The small molecule below binds the protein below.
Small molecule (SMILES): CC(=O)N[C@H]1[C@H](O[C@H]2[C@H](O)[C@@H](NC(C)=O)CO[C@@H]2CO)O[C@H](CO)[C@@H](O[C@@H]2O[C@H](CO)[C@@H](O)[C@H](O)[C@@H]2O)[C@@H]1O

Binding-site contacts:
Ligand atom C2 contacts residue ARG216 of chain 2.A at 4.3 Å.
Ligand atom C8 contacts residue PRO215 of chain 2.A at 4.2 Å (hydrophobic).
Ligand atom C5 contacts residue ASN159 of chain 3.A at 3.6 Å.
Ligand atom O7 contacts residue PRO215 of chain 2.A at 3.5 Å.
Ligand atom O3 contacts residue ARG216 of chain 2.A at 3.8 Å.
Ligand atom C6 contacts residue LEU238 of chain 3.A at 4.0 Å (hydrophobic).
Ligand atom O5 contacts residue LEU238 of chain 3.A at 4.3 Å.
Ligand atom C2 contacts residue ASN159 of chain 3.A at 2.4 Å.
Ligand atom C5 contacts residue ASP219 of chain 2.A at 4.3 Å.
Ligand atom C7 contacts residue PHE213 of chain 2.A at 4.2 Å (hydrophobic).
Ligand atom C3 contacts residue ASN159 of chain 3.A at 3.8 Å.
Ligand atom C8 contacts residue NAG1 of chain 3.F at 3.8 Å.
Ligand atom C4 contacts residue ASN159 of chain 3.A at 4.2 Å.
Ligand atom O4 contacts residue ASP219 of chain 2.A at 4.4 Å.
Ligand atom C7 contacts residue ASN159 of chain 3.A at 3.5 Å.
Ligand atom C1 contacts residue ARG216 of chain 2.A at 4.1 Å.
Ligand atom O3 contacts residue PHE213 of chain 2.A at 4.3 Å.
Ligand atom C8 contacts residue ARG216 of chain 2.A at 4.4 Å.
Ligand atom C7 contacts residue ARG216 of chain 2.A at 3.9 Å.
Ligand atom N2 contacts residue PHE213 of chain 2.A at 3.5 Å.
Ligand atom C1 contacts residue PHE213 of chain 2.A at 4.0 Å (hydrophobic).
Ligand atom C8 contacts residue ILE236 of chain 3.A at 3.8 Å (hydrophobic).
Ligand atom C3 contacts residue ARG216 of chain 2.A at 4.4 Å.
Ligand atom C3 contacts residue PHE213 of chain 2.A at 3.9 Å (hydrophobic).
Ligand atom C8 contacts residue NAG2 of chain 3.F at 3.6 Å.
Ligand atom O5 contacts residue ASN159 of chain 3.A at 2.3 Å (h-bond).
Ligand atom O6 contacts residue THR161 of chain 3.A at 3.3 Å (h-bond).
Ligand atom C7 contacts residue NAG1 of chain 3.F at 4.2 Å.
Ligand atom O7 contacts residue ASN159 of chain 3.A at 3.6 Å (h-bond).
Ligand atom C7 contacts residue PRO215 of chain 2.A at 4.3 Å (hydrophobic).
Ligand atom C2 contacts residue PHE213 of chain 2.A at 4.3 Å (hydrophobic).
Ligand atom C4 contacts residue ARG216 of chain 2.A at 4.2 Å.
Ligand atom O7 contacts residue ARG216 of chain 2.A at 2.9 Å (salt-bridge).
Ligand atom O7 contacts residue ARG214 of chain 2.A at 4.3 Å.
Ligand atom O6 contacts residue ARG216 of chain 2.A at 3.5 Å (salt-bridge).
Ligand atom C6 contacts residue THR161 of chain 3.A at 3.4 Å.
Ligand atom C1 contacts residue ASN159 of chain 3.A at 1.4 Å.
Ligand atom C8 contacts residue PHE213 of chain 2.A at 3.7 Å (hydrophobic).
Ligand atom C5 contacts residue LEU238 of chain 3.A at 4.1 Å (hydrophobic).
Ligand atom N2 contacts residue ASN159 of chain 3.A at 2.9 Å (h-bond).

Sequence of chain 3.A:
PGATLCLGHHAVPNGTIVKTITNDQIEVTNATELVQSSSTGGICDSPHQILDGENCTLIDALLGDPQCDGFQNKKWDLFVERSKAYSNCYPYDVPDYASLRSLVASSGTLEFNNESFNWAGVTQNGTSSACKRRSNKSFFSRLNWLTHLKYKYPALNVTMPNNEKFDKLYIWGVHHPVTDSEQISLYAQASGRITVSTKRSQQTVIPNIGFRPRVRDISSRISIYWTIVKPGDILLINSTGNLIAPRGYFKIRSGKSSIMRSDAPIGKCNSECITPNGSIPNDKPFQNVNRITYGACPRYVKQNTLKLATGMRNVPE

Sequence of chain 2.A:
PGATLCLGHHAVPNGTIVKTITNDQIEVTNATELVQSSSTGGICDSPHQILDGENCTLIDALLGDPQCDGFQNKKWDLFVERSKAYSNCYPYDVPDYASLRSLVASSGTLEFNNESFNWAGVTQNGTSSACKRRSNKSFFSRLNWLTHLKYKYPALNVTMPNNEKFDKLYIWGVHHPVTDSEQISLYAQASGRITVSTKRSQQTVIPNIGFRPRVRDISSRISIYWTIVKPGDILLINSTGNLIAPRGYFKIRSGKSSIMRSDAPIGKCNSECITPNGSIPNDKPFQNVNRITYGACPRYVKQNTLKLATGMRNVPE